Binding-site contacts:
Ligand atom C3 contacts residue ASN613 of chain 1.B at 3.8 Å.
Ligand atom O7 contacts residue ARG84 of chain 1.B at 3.8 Å.
Ligand atom O7 contacts residue ASN613 of chain 1.B at 3.5 Å (h-bond).
Ligand atom C7 contacts residue GLU80 of chain 1.B at 3.6 Å.
Ligand atom O7 contacts residue GLU80 of chain 1.B at 4.2 Å.
Ligand atom C8 contacts residue GLU80 of chain 1.B at 3.2 Å.
Ligand atom C2 contacts residue ASN613 of chain 1.B at 2.5 Å.
Ligand atom C8 contacts residue PRO611 of chain 1.B at 4.3 Å (hydrophobic).
Ligand atom C8 contacts residue ARG84 of chain 1.B at 4.2 Å.
Ligand atom C8 contacts residue ALA83 of chain 1.B at 3.9 Å (hydrophobic).
Ligand atom N2 contacts residue GLU80 of chain 1.B at 3.8 Å.
Ligand atom C5 contacts residue ASN613 of chain 1.B at 3.7 Å.
Ligand atom O3 contacts residue GLU80 of chain 1.B at 3.9 Å.
Ligand atom O5 contacts residue ASN613 of chain 1.B at 2.4 Å (h-bond).
Ligand atom N2 contacts residue ASN613 of chain 1.B at 2.9 Å (h-bond).
Ligand atom C8 contacts residue ASN613 of chain 1.B at 4.5 Å.
Ligand atom C7 contacts residue ASN613 of chain 1.B at 3.4 Å.
Ligand atom C4 contacts residue ASN613 of chain 1.B at 4.2 Å.
Ligand atom C1 contacts residue ASN613 of chain 1.B at 1.4 Å.
Ligand atom C7 contacts residue ARG84 of chain 1.B at 4.4 Å.

This small molecule binds to this protein.
Small molecule (SMILES): CC(=O)N[C@H]1[C@H](O[C@H]2[C@H](O)[C@@H](NC(C)=O)CO[C@@H]2CO)O[C@H](CO)[C@@H](O)[C@@H]1O

Sequence of chain 1.B:
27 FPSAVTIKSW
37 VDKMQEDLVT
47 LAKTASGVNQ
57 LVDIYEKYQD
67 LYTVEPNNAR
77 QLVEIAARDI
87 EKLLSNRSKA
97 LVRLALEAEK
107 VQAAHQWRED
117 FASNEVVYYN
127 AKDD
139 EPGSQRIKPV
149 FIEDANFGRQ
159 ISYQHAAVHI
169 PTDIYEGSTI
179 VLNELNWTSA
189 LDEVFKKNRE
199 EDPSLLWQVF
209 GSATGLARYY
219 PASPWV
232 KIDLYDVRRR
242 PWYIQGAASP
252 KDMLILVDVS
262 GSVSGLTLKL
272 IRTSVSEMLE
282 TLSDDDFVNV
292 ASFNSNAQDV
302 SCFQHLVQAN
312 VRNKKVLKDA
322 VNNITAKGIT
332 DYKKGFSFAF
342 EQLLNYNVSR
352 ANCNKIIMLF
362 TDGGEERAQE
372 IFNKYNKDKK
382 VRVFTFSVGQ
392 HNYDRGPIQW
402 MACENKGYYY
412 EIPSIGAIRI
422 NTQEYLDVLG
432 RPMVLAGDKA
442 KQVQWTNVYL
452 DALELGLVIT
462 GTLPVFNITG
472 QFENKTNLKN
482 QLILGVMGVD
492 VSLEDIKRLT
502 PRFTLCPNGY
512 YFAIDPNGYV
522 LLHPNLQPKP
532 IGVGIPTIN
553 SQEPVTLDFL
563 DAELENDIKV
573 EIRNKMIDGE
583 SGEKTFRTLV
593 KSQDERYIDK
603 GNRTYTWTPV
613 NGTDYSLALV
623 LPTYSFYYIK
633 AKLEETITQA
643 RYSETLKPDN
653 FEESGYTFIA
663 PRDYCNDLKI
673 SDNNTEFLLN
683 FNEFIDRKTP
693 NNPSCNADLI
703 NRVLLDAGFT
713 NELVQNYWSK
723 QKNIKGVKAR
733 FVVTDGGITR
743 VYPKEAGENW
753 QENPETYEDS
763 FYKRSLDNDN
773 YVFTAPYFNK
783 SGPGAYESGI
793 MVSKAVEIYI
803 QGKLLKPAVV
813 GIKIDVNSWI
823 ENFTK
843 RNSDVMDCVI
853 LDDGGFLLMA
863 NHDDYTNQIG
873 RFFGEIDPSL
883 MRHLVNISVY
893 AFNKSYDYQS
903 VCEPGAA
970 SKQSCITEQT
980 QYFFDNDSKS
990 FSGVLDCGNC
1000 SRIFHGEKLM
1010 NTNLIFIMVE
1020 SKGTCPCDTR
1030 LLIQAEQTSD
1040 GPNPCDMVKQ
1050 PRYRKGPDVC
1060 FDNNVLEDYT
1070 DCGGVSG